Sequence of chain 1.A:
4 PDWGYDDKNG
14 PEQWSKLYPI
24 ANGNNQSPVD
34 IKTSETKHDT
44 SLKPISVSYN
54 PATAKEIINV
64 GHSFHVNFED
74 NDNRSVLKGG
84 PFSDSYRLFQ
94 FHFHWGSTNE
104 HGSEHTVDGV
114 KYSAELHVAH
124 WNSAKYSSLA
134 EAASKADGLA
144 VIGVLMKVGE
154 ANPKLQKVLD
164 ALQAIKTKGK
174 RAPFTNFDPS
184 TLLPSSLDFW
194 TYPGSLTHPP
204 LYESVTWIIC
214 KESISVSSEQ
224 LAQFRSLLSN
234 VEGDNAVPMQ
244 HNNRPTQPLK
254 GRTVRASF

Binding-site contacts:
Ligand atom N1 contacts residue HIS95 of chain 1.A at 3.4 Å (h-bond).
Ligand atom O1 contacts residue TRP210 of chain 1.A at 3.6 Å.
Ligand atom O1 contacts residue LEU199 of chain 1.A at 3.2 Å.
Ligand atom N1 contacts residue HIS97 of chain 1.A at 3.3 Å (h-bond).
Ligand atom CL contacts residue HIS68 of chain 1.A at 3.8 Å.
Ligand atom O2 contacts residue TRP210 of chain 1.A at 3.9 Å.
Ligand atom O2 contacts residue ZN1 of chain 1.C at 2.9 Å.
Ligand atom C4 contacts residue LEU199 of chain 1.A at 3.9 Å (hydrophobic).
Ligand atom N contacts residue THR200 of chain 1.A at 3.2 Å (h-bond).
Ligand atom N2 contacts residue ALA122 of chain 1.A at 3.1 Å.
Ligand atom N2 contacts residue GLN93 of chain 1.A at 3.9 Å.
Ligand atom N1 contacts residue ZN1 of chain 1.C at 1.9 Å.
Ligand atom O1 contacts residue THR200 of chain 1.A at 2.9 Å (h-bond).
Ligand atom CL contacts residue HIS201 of chain 1.A at 3.5 Å.
Ligand atom C5 contacts residue LEU199 of chain 1.A at 3.7 Å (hydrophobic).
Ligand atom C1 contacts residue LEU199 of chain 1.A at 3.9 Å (hydrophobic).
Ligand atom N2 contacts residue PHE92 of chain 1.A at 3.0 Å.
Ligand atom N contacts residue HIS201 of chain 1.A at 3.1 Å (h-bond).
Ligand atom S contacts residue GLN93 of chain 1.A at 4.0 Å.
Ligand atom C4 contacts residue HIS201 of chain 1.A at 3.1 Å.
Ligand atom O contacts residue GLN93 of chain 1.A at 3.0 Å (h-bond).
Ligand atom O1 contacts residue SER198 of chain 1.A at 4.0 Å.
Ligand atom C7 contacts residue LEU199 of chain 1.A at 3.6 Å (hydrophobic).
Ligand atom N1 contacts residue HIS120 of chain 1.A at 3.4 Å (h-bond).
Ligand atom C contacts residue LEU199 of chain 1.A at 3.8 Å (hydrophobic).
Ligand atom N contacts residue LEU199 of chain 1.A at 3.6 Å.
Ligand atom CL1 contacts residue LEU199 of chain 1.A at 3.8 Å.
Ligand atom O3 contacts residue PHE92 of chain 1.A at 3.2 Å.
Ligand atom S1 contacts residue THR200 of chain 1.A at 3.9 Å.
Ligand atom O contacts residue PHE92 of chain 1.A at 3.7 Å.
Ligand atom O2 contacts residue HIS120 of chain 1.A at 3.4 Å (h-bond).
Ligand atom O2 contacts residue HIS95 of chain 1.A at 3.4 Å.
Ligand atom S1 contacts residue HIS120 of chain 1.A at 4.0 Å.
Ligand atom C7 contacts residue HIS95 of chain 1.A at 3.9 Å.
Ligand atom C1 contacts residue HIS201 of chain 1.A at 4.0 Å.
Ligand atom S1 contacts residue ZN1 of chain 1.C at 3.0 Å.
Ligand atom C5 contacts residue HIS201 of chain 1.A at 3.5 Å.
Ligand atom N1 contacts residue THR200 of chain 1.A at 2.8 Å (h-bond).
Ligand atom S contacts residue PHE92 of chain 1.A at 3.6 Å.
Ligand atom C6 contacts residue LEU199 of chain 1.A at 3.6 Å (hydrophobic).

The small molecule below binds the protein below.
Small molecule (SMILES): Nc1cc(C(Cl)=C(Cl)Cl)c(S(N)(=O)=O)cc1S(N)(=O)=O